Binding-site contacts:
Ligand atom PA contacts residue LYS107 of chain 1.A at 3.8 Å.
Ligand atom C19 contacts residue GLN102 of chain 1.B at 3.6 Å.
Ligand atom O2A contacts residue LYS234 of chain 1.B at 3.6 Å.
Ligand atom C20 contacts residue PHE292 of chain 1.B at 3.7 Å (hydrophobic).
Ligand atom C19 contacts residue TYR50 of chain 1.B at 3.7 Å (hydrophobic).
Ligand atom C11 contacts residue 3PZ1 of chain 1.E at 3.3 Å.
Ligand atom O3B contacts residue LYS234 of chain 1.B at 2.3 Å (salt-bridge).
Ligand atom C3 contacts residue TYR240 of chain 1.B at 3.8 Å (hydrophobic).
Ligand atom C8 contacts residue GLY191 of chain 1.B at 3.6 Å.
Ligand atom C11 contacts residue ARG143 of chain 1.B at 3.7 Å.
Ligand atom C19 contacts residue TYR194 of chain 1.B at 3.7 Å (hydrophobic).
Ligand atom C15 contacts residue PHE146 of chain 1.B at 3.7 Å (hydrophobic).
Ligand atom PB contacts residue LYS234 of chain 1.B at 3.4 Å.
Ligand atom C18 contacts residue TYR194 of chain 1.B at 3.8 Å (hydrophobic).
Ligand atom C6 contacts residue HIS189 of chain 1.B at 3.7 Å.
Ligand atom O2B contacts residue LYS234 of chain 1.B at 3.7 Å.
Ligand atom C10 contacts residue GLN192 of chain 1.B at 3.3 Å.
Ligand atom C10 contacts residue TYR109 of chain 1.A at 3.8 Å (hydrophobic).
Ligand atom C7 contacts residue GLY191 of chain 1.B at 3.5 Å.
Ligand atom C4 contacts residue ZN1 of chain 1.C at 3.8 Å.
Ligand atom C14 contacts residue 3PZ1 of chain 1.E at 3.6 Å.
Ligand atom O1A contacts residue PHE145 of chain 1.A at 3.4 Å.
Ligand atom O3B contacts residue ARG231 of chain 1.B at 3.8 Å.
Ligand atom O1 contacts residue HIS189 of chain 1.B at 3.2 Å.
Ligand atom C14 contacts residue LEU95 of chain 1.B at 3.5 Å (hydrophobic).
Ligand atom PA contacts residue HIS189 of chain 1.B at 3.7 Å.
Ligand atom C7 contacts residue TRP243 of chain 1.B at 3.8 Å (hydrophobic).
Ligand atom C4 contacts residue CYS239 of chain 1.B at 3.5 Å (hydrophobic).
Ligand atom O2A contacts residue ARG231 of chain 1.B at 2.6 Å (salt-bridge).
Ligand atom C12 contacts residue CYS195 of chain 1.B at 3.6 Å (hydrophobic).
Ligand atom O1 contacts residue TYR240 of chain 1.B at 3.4 Å (h-bond).
Ligand atom C9 contacts residue GLY191 of chain 1.B at 3.5 Å.
Ligand atom PA contacts residue ARG231 of chain 1.B at 3.8 Å.
Ligand atom C4 contacts residue 3PZ1 of chain 1.E at 3.5 Å.
Ligand atom O1A contacts residue LYS107 of chain 1.A at 3.0 Å (salt-bridge).
Ligand atom O1B contacts residue TYR240 of chain 1.B at 2.9 Å (h-bond).
Ligand atom O3A contacts residue LYS107 of chain 1.A at 3.4 Å (salt-bridge).
Ligand atom C4 contacts residue TYR240 of chain 1.B at 3.2 Å (hydrophobic).
Ligand atom C14 contacts residue ARG143 of chain 1.B at 3.6 Å.
Ligand atom O2A contacts residue HIS189 of chain 1.B at 3.1 Å.

Sequence of chain 1.A:
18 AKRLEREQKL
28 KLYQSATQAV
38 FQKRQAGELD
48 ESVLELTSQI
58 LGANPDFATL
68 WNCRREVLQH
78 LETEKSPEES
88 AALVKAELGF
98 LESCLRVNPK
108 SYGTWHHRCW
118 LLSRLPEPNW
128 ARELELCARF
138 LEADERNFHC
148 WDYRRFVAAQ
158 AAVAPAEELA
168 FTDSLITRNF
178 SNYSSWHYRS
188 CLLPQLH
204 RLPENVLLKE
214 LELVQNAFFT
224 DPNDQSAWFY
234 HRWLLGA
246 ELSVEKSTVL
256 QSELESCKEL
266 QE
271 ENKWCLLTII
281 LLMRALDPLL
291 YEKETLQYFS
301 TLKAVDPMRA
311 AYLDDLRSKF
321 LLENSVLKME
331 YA

Sequence of chain 1.B:
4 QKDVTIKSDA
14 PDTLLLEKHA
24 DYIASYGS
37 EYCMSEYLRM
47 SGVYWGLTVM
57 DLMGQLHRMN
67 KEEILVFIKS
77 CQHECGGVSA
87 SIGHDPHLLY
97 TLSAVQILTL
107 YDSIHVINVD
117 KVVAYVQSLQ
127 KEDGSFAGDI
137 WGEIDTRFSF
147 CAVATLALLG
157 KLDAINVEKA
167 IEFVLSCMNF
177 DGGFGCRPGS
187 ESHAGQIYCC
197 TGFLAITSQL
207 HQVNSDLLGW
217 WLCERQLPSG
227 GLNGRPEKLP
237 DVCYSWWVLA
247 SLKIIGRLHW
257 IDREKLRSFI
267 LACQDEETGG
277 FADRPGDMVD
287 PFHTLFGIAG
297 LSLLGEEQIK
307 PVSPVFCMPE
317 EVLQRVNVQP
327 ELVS

The protein below binds the small molecule below.
Small molecule (SMILES): CC(C)=CCC/C(C)=C/CC/C(C)=C/CC/C(C)=C/CO[P](=O)(O)OP(=O)(O)O